Binding-site contacts:
Ligand atom C7 contacts residue NAG1 of chain 1.V at 4.1 Å.
Ligand atom O5 contacts residue ASN355 of chain 1.D at 2.3 Å (h-bond).
Ligand atom C1 contacts residue SER357 of chain 1.D at 3.9 Å.
Ligand atom C5 contacts residue ASN355 of chain 1.D at 3.6 Å.
Ligand atom O3 contacts residue NAG1 of chain 1.V at 2.9 Å (h-bond).
Ligand atom C4 contacts residue NAG1 of chain 1.V at 4.5 Å.
Ligand atom C3 contacts residue NAG1 of chain 1.V at 3.4 Å.
Ligand atom C3 contacts residue ASN355 of chain 1.D at 3.8 Å.
Ligand atom C8 contacts residue NAG1 of chain 1.V at 3.6 Å.
Ligand atom C2 contacts residue ASN355 of chain 1.D at 2.4 Å.
Ligand atom C1 contacts residue ASN355 of chain 1.D at 1.4 Å.
Ligand atom C1 contacts residue NAG1 of chain 1.V at 3.7 Å.
Ligand atom O5 contacts residue SER357 of chain 1.D at 4.0 Å.
Ligand atom N2 contacts residue ASN355 of chain 1.D at 2.9 Å (h-bond).
Ligand atom C4 contacts residue ASN355 of chain 1.D at 4.2 Å.
Ligand atom O7 contacts residue ASN355 of chain 1.D at 3.9 Å.
Ligand atom O4 contacts residue NAG1 of chain 1.V at 4.0 Å.
Ligand atom O6 contacts residue ASN355 of chain 1.D at 4.5 Å.
Ligand atom C7 contacts residue ASN355 of chain 1.D at 3.6 Å.
Ligand atom C5 contacts residue SER357 of chain 1.D at 4.2 Å.
Ligand atom N2 contacts residue NAG1 of chain 1.V at 3.1 Å (h-bond).
Ligand atom C2 contacts residue NAG1 of chain 1.V at 3.8 Å.

Sequence of chain 1.D:
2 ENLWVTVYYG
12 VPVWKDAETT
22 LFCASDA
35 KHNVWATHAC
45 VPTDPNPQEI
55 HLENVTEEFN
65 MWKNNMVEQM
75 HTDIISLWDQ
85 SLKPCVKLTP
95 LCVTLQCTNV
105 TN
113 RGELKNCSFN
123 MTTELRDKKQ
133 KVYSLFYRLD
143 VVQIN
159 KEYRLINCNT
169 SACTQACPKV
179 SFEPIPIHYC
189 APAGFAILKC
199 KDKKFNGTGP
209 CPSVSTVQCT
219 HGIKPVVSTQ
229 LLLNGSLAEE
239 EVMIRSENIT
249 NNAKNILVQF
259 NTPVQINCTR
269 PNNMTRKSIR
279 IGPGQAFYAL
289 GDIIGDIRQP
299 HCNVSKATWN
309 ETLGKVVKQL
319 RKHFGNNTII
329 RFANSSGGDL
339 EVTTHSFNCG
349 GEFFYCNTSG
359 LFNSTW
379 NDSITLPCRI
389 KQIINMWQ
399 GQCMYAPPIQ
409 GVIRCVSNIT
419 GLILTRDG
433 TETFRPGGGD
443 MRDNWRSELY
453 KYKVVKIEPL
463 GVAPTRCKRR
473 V

The protein below binds the small molecule below.
Small molecule (SMILES): CC(=O)N[C@@H]1[C@@H](O)[C@H](O)[C@@H](CO)O[C@H]1O